The protein below binds the small molecule below.
Small molecule (SMILES): CC(=O)N[C@H]1[C@H](O[C@H]2[C@H](O)[C@@H](NC(C)=O)CO[C@@H]2CO)O[C@H](CO)[C@@H](O[C@@H]2O[C@H](CO)[C@@H](O)[C@H](O)[C@@H]2O)[C@@H]1O

Binding-site contacts:
Ligand atom C7 contacts residue ILE361 of chain 2.A at 4.1 Å (hydrophobic).
Ligand atom C5 contacts residue ASN65 of chain 2.A at 3.6 Å.
Ligand atom C2 contacts residue ASN65 of chain 2.A at 2.3 Å.
Ligand atom C8 contacts residue ILE361 of chain 2.A at 3.7 Å (hydrophobic).
Ligand atom C7 contacts residue ASN65 of chain 2.A at 3.1 Å.
Ligand atom C3 contacts residue ASN65 of chain 2.A at 3.7 Å.
Ligand atom C8 contacts residue LYS62 of chain 2.A at 4.2 Å.
Ligand atom C8 contacts residue ILE392 of chain 2.A at 3.8 Å (hydrophobic).
Ligand atom O7 contacts residue LYS62 of chain 2.A at 3.9 Å.
Ligand atom O7 contacts residue ASN65 of chain 2.A at 3.1 Å (h-bond).
Ligand atom N2 contacts residue ASN65 of chain 2.A at 2.8 Å (h-bond).
Ligand atom O5 contacts residue THR67 of chain 2.A at 3.9 Å.
Ligand atom C7 contacts residue LYS62 of chain 2.A at 4.5 Å.
Ligand atom N2 contacts residue ILE361 of chain 2.A at 4.0 Å.
Ligand atom C8 contacts residue ASN65 of chain 2.A at 4.3 Å.
Ligand atom O5 contacts residue ASN65 of chain 2.A at 2.4 Å (h-bond).
Ligand atom C1 contacts residue ASN65 of chain 2.A at 1.4 Å.
Ligand atom C4 contacts residue ASN65 of chain 2.A at 4.2 Å.

Sequence of chain 2.A:
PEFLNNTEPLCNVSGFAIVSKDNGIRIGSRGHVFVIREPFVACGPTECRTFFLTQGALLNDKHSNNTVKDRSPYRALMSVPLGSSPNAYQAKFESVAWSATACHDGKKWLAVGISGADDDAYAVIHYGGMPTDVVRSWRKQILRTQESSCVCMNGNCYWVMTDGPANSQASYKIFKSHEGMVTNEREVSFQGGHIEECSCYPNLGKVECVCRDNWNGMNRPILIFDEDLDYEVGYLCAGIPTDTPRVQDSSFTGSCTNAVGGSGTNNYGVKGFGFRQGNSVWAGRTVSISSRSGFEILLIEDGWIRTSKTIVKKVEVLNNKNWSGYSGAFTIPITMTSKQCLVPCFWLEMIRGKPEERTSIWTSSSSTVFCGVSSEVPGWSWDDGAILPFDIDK